Sequence of chain 1.A:
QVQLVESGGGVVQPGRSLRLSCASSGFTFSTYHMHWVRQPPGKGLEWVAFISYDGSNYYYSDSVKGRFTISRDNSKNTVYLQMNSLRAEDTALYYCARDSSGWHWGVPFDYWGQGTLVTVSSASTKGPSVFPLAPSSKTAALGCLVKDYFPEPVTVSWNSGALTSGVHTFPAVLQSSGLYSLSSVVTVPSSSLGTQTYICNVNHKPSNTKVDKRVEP

This protein binds this small molecule.
Small molecule (SMILES): CC(=O)N[C@@H]1[C@@H](O)[C@H](O)[C@@H](CO)O[C@H]1O

Binding-site contacts:
Ligand atom C2 contacts residue ASN10 of chain 1.E at 2.5 Å.
Ligand atom C3 contacts residue HIS104 of chain 1.A at 3.7 Å.
Ligand atom C3 contacts residue ASN10 of chain 1.E at 3.8 Å.
Ligand atom O3 contacts residue HIS104 of chain 1.A at 4.3 Å.
Ligand atom O5 contacts residue ASN10 of chain 1.E at 2.4 Å (h-bond).
Ligand atom C5 contacts residue ASN10 of chain 1.E at 3.6 Å.
Ligand atom O4 contacts residue TRP105 of chain 1.A at 4.5 Å.
Ligand atom C1 contacts residue TRP105 of chain 1.A at 3.7 Å (hydrophobic).
Ligand atom C2 contacts residue HIS104 of chain 1.A at 3.7 Å.
Ligand atom O7 contacts residue ASN10 of chain 1.E at 4.4 Å.
Ligand atom C4 contacts residue ASN10 of chain 1.E at 4.2 Å.
Ligand atom C1 contacts residue HIS104 of chain 1.A at 3.9 Å.
Ligand atom O7 contacts residue PHE5 of chain 1.E at 4.4 Å.
Ligand atom C7 contacts residue GLY6 of chain 1.E at 3.7 Å.
Ligand atom N2 contacts residue ASN10 of chain 1.E at 2.9 Å (h-bond).
Ligand atom C8 contacts residue LEU35 of chain 1.E at 4.1 Å (hydrophobic).
Ligand atom N2 contacts residue HIS104 of chain 1.A at 3.2 Å (h-bond).
Ligand atom O7 contacts residue GLY6 of chain 1.E at 3.5 Å.
Ligand atom C8 contacts residue PHE9 of chain 1.E at 3.9 Å (hydrophobic).
Ligand atom C7 contacts residue HIS104 of chain 1.A at 4.0 Å.
Ligand atom O5 contacts residue TRP105 of chain 1.A at 3.7 Å.
Ligand atom N2 contacts residue GLY6 of chain 1.E at 4.3 Å.
Ligand atom C8 contacts residue PHE5 of chain 1.E at 4.0 Å (hydrophobic).
Ligand atom C8 contacts residue HIS104 of chain 1.A at 4.0 Å.
Ligand atom C5 contacts residue TRP105 of chain 1.A at 3.6 Å (hydrophobic).
Ligand atom C8 contacts residue GLY6 of chain 1.E at 4.2 Å.
Ligand atom C7 contacts residue ASN10 of chain 1.E at 3.9 Å.
Ligand atom C6 contacts residue TRP105 of chain 1.A at 4.0 Å (hydrophobic).
Ligand atom C1 contacts residue ASN10 of chain 1.E at 1.4 Å.

Sequence of chain 1.E:
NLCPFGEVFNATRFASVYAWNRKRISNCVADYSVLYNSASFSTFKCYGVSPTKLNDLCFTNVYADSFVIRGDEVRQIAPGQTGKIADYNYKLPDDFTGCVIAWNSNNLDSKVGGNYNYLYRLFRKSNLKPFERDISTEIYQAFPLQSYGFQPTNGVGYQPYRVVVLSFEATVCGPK